This protein binds this small molecule.
Small molecule (SMILES): O=C[C@H](C[C@@H]1CCNC1=O)NC(=O)[C@@H]1[C@H]2CCC[C@H]2CN1C(=O)CCc1cc(F)cc(F)c1

Sequence of chain 2.A:
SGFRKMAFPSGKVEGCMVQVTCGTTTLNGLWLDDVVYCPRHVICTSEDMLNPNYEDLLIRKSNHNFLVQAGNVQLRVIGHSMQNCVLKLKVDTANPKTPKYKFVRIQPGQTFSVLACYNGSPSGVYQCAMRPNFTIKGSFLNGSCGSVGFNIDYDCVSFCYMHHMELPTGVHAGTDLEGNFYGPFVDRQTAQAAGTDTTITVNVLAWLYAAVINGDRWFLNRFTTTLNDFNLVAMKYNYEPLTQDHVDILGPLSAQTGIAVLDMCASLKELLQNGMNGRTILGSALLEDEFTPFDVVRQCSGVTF

Sequence of chain 1.A:
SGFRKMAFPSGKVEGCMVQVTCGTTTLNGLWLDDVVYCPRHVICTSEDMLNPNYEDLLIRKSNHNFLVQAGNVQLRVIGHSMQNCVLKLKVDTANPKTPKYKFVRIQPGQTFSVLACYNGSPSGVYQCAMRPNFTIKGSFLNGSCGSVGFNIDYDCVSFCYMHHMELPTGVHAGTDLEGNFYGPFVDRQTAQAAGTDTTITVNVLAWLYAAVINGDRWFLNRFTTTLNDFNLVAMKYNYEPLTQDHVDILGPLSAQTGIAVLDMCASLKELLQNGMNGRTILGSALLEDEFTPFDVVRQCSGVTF

Binding-site contacts:
Ligand atom C14 contacts residue HIS164 of chain 1.A at 3.8 Å.
Ligand atom O01 contacts residue MET165 of chain 1.A at 3.4 Å.
Ligand atom O16 contacts residue GLY143 of chain 1.A at 3.4 Å (h-bond).
Ligand atom O23 contacts residue MET165 of chain 1.A at 3.9 Å.
Ligand atom N13 contacts residue CYS145 of chain 1.A at 3.1 Å (h-bond).
Ligand atom O01 contacts residue GLU166 of chain 1.A at 2.9 Å (salt-bridge).
Ligand atom C22 contacts residue GLU166 of chain 1.A at 3.7 Å.
Ligand atom O16 contacts residue CYS145 of chain 1.A at 2.6 Å (h-bond).
Ligand atom N21 contacts residue SER1 of chain 2.A at 3.4 Å (h-bond).
Ligand atom C11 contacts residue HIS164 of chain 1.A at 3.7 Å.
Ligand atom C08 contacts residue HIS164 of chain 1.A at 3.9 Å.
Ligand atom C07 contacts residue ARG188 of chain 1.A at 3.8 Å.
Ligand atom C15 contacts residue CYS145 of chain 1.A at 1.8 Å (hydrophobic).
Ligand atom C06 contacts residue ARG188 of chain 1.A at 3.5 Å.
Ligand atom O23 contacts residue HIS172 of chain 1.A at 3.5 Å.
Ligand atom N21 contacts residue GLU166 of chain 1.A at 3.8 Å.
Ligand atom C14 contacts residue CYS145 of chain 1.A at 2.7 Å (hydrophobic).
Ligand atom C22 contacts residue HIS163 of chain 1.A at 3.8 Å.
Ligand atom O16 contacts residue SER144 of chain 1.A at 3.4 Å (h-bond).
Ligand atom C27 contacts residue GLU166 of chain 1.A at 3.5 Å.
Ligand atom C15 contacts residue HIS41 of chain 1.A at 3.5 Å.
Ligand atom C17 contacts residue HIS163 of chain 1.A at 3.8 Å.
Ligand atom C08 contacts residue HIS41 of chain 1.A at 3.4 Å.
Ligand atom C20 contacts residue ASN142 of chain 1.A at 3.9 Å.
Ligand atom C10 contacts residue MET165 of chain 1.A at 3.8 Å (hydrophobic).
Ligand atom O23 contacts residue PHE140 of chain 1.A at 3.5 Å.
Ligand atom F29 contacts residue PRO168 of chain 1.A at 3.2 Å.
Ligand atom F29 contacts residue LEU167 of chain 1.A at 3.7 Å.
Ligand atom N21 contacts residue PHE140 of chain 1.A at 3.3 Å (h-bond).
Ligand atom C17 contacts residue CYS145 of chain 1.A at 3.2 Å (hydrophobic).
Ligand atom O23 contacts residue GLU166 of chain 1.A at 3.7 Å.
Ligand atom C10 contacts residue HIS164 of chain 1.A at 3.5 Å.
Ligand atom O23 contacts residue HIS163 of chain 1.A at 2.8 Å (h-bond).
Ligand atom F32 contacts residue THR190 of chain 1.A at 3.5 Å.
Ligand atom C06 contacts residue GLN189 of chain 1.A at 3.7 Å.
Ligand atom C07 contacts residue ASP187 of chain 1.A at 3.6 Å.
Ligand atom N13 contacts residue HIS164 of chain 1.A at 2.9 Å (h-bond).
Ligand atom C19 contacts residue ASN142 of chain 1.A at 3.4 Å.
Ligand atom C02 contacts residue GLU166 of chain 1.A at 3.9 Å.
Ligand atom C24 contacts residue GLU166 of chain 1.A at 3.6 Å.